Binding-site contacts:
Ligand atom N2 contacts residue GLU123 of chain 1.B at 4.0 Å.
Ligand atom O7 contacts residue TYR127 of chain 1.B at 4.5 Å.
Ligand atom C7 contacts residue GLU123 of chain 1.B at 4.3 Å.
Ligand atom C1 contacts residue ASN126 of chain 1.B at 1.4 Å.
Ligand atom C7 contacts residue ASN126 of chain 1.B at 3.9 Å.
Ligand atom C4 contacts residue ASN126 of chain 1.B at 4.2 Å.
Ligand atom C2 contacts residue ASN126 of chain 1.B at 2.5 Å.
Ligand atom O5 contacts residue ASN126 of chain 1.B at 2.4 Å (h-bond).
Ligand atom C3 contacts residue ASN126 of chain 1.B at 3.8 Å.
Ligand atom O7 contacts residue ASN126 of chain 1.B at 4.3 Å.
Ligand atom C8 contacts residue GLU123 of chain 1.B at 3.5 Å.
Ligand atom C5 contacts residue ASN126 of chain 1.B at 3.6 Å.
Ligand atom N2 contacts residue ASN126 of chain 1.B at 2.9 Å (h-bond).

A protein and the small-molecule ligand that binds it are described below.
Small molecule (SMILES): CC(=O)N[C@@H]1[C@@H](O)[C@H](O)[C@@H](CO)O[C@H]1O

Sequence of chain 1.B:
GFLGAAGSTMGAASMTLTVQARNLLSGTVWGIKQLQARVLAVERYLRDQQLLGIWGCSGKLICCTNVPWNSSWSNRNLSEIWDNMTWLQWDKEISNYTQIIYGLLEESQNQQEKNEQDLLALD